A protein and the small-molecule ligand that binds it are described below.
Small molecule (SMILES): CC(C)C[C@H](NC(=O)[C@@H](O)[C@H](N)Cc1ccccc1)C(=O)O

Binding-site contacts:
Ligand atom O3 contacts residue HIS296 of chain 1.A at 3.4 Å (h-bond).
Ligand atom N1 contacts residue GLY270 of chain 1.A at 3.3 Å (h-bond).
Ligand atom C7 contacts residue GLN137 of chain 1.A at 3.4 Å.
Ligand atom C9 contacts residue TYR268 of chain 1.A at 3.2 Å (hydrophobic).
Ligand atom C3 contacts residue TYR384 of chain 1.A at 3.6 Å (hydrophobic).
Ligand atom C14 contacts residue HIS296 of chain 1.A at 3.5 Å.
Ligand atom C3 contacts residue GLY270 of chain 1.A at 3.6 Å.
Ligand atom O2 contacts residue GLU297 of chain 1.A at 2.4 Å (salt-bridge).
Ligand atom N1 contacts residue GLU297 of chain 1.A at 3.0 Å (salt-bridge).
Ligand atom N2 contacts residue MET271 of chain 1.A at 3.5 Å (h-bond).
Ligand atom O3 contacts residue TYR384 of chain 1.A at 2.6 Å (h-bond).
Ligand atom N2 contacts residue GLN137 of chain 1.A at 2.8 Å (h-bond).
Ligand atom O2 contacts residue HIS300 of chain 1.A at 3.1 Å (h-bond).
Ligand atom C12 contacts residue GLN137 of chain 1.A at 3.4 Å.
Ligand atom O2 contacts residue HIS296 of chain 1.A at 3.4 Å (h-bond).
Ligand atom O3 contacts residue ZN1 of chain 1.B at 2.8 Å.
Ligand atom O1 contacts residue GLY269 of chain 1.A at 2.7 Å (h-bond).
Ligand atom C3 contacts residue ZN1 of chain 1.B at 3.2 Å.
Ligand atom O2 contacts residue ZN1 of chain 1.B at 2.2 Å.
Ligand atom C10 contacts residue TYR268 of chain 1.A at 3.6 Å (hydrophobic).
Ligand atom C9 contacts residue GLN137 of chain 1.A at 3.4 Å.
Ligand atom C1 contacts residue ZN1 of chain 1.B at 3.4 Å.
Ligand atom C5 contacts residue GLY269 of chain 1.A at 3.5 Å.
Ligand atom C2 contacts residue GLU297 of chain 1.A at 3.3 Å.
Ligand atom N2 contacts residue GLU272 of chain 1.A at 2.6 Å (salt-bridge).
Ligand atom C8 contacts residue TYR268 of chain 1.A at 3.3 Å (hydrophobic).
Ligand atom C8 contacts residue GLN135 of chain 1.A at 3.5 Å.
Ligand atom C2 contacts residue GLY270 of chain 1.A at 3.0 Å.
Ligand atom C1 contacts residue GLU319 of chain 1.A at 3.5 Å.
Ligand atom C2 contacts residue GLU272 of chain 1.A at 3.5 Å.
Ligand atom C6 contacts residue GLY270 of chain 1.A at 3.4 Å.
Ligand atom C8 contacts residue GLN137 of chain 1.A at 3.6 Å.
Ligand atom C11 contacts residue GLN137 of chain 1.A at 3.6 Å.
Ligand atom O1 contacts residue GLY270 of chain 1.A at 3.1 Å (h-bond).
Ligand atom C2 contacts residue ZN1 of chain 1.B at 3.0 Å.
Ligand atom C16 contacts residue HIS296 of chain 1.A at 3.4 Å.
Ligand atom O2 contacts residue GLU272 of chain 1.A at 2.8 Å (salt-bridge).
Ligand atom C9 contacts residue GLN135 of chain 1.A at 3.4 Å.
Ligand atom C3 contacts residue GLU297 of chain 1.A at 3.4 Å.
Ligand atom C1 contacts residue GLU272 of chain 1.A at 3.6 Å.

Sequence of chain 1.A:
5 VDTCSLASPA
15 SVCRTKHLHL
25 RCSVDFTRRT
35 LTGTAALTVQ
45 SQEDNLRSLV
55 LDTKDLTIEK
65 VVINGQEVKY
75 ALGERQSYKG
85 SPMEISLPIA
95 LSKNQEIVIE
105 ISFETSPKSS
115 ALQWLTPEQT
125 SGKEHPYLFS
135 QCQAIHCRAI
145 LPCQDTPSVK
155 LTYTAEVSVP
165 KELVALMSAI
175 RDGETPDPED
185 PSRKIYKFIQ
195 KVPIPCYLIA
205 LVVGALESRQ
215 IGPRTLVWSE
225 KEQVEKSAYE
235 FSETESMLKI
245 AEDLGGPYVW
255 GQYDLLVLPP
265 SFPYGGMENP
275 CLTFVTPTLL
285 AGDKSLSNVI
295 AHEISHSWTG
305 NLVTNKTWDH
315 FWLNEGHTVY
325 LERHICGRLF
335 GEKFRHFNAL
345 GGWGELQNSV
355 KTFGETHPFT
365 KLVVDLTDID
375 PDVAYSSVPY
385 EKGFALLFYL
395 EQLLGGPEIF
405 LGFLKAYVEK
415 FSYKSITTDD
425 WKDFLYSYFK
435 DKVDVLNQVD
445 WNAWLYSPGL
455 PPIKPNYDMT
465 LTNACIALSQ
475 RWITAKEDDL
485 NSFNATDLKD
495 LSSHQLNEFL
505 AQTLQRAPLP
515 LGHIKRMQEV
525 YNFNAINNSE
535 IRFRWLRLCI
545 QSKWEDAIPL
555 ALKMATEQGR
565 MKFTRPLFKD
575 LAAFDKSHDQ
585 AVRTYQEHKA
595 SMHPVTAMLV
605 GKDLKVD